Sequence of chain 1.A:
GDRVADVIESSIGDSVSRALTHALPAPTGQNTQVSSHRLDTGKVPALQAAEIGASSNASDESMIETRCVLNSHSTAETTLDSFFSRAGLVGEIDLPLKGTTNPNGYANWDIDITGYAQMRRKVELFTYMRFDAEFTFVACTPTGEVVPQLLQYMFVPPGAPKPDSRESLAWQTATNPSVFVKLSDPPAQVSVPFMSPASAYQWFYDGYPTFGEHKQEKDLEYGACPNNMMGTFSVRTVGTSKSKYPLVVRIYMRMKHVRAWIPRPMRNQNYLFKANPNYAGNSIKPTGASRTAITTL

Binding-site contacts:
Ligand atom CAG contacts residue TRP203 of chain 1.A at 3.6 Å (hydrophobic).
Ligand atom CAD contacts residue ASP112 of chain 1.A at 3.7 Å.
Ligand atom CAP contacts residue PHE135 of chain 1.A at 3.6 Å (hydrophobic).
Ligand atom CAC contacts residue PHE137 of chain 1.A at 3.8 Å (hydrophobic).
Ligand atom CAF contacts residue ASP112 of chain 1.A at 3.6 Å.
Ligand atom CAG contacts residue GLN202 of chain 1.A at 3.5 Å.
Ligand atom CAS contacts residue TYR201 of chain 1.A at 3.7 Å (hydrophobic).
Ligand atom CAL contacts residue PHE155 of chain 1.A at 3.7 Å (hydrophobic).
Ligand atom CAP contacts residue ILE111 of chain 1.A at 3.6 Å (hydrophobic).
Ligand atom CAG contacts residue ASN228 of chain 1.A at 3.2 Å.
Ligand atom OAW contacts residue ILE111 of chain 1.A at 3.9 Å.
Ligand atom CAI contacts residue PHE135 of chain 1.A at 3.7 Å (hydrophobic).
Ligand atom NBB contacts residue TRP203 of chain 1.A at 3.9 Å.
Ligand atom NAT contacts residue PHE155 of chain 1.A at 3.9 Å.
Ligand atom CAH contacts residue PHE155 of chain 1.A at 3.7 Å (hydrophobic).
Ligand atom CAA contacts residue VAL179 of chain 1.A at 3.3 Å (hydrophobic).
Ligand atom CAK contacts residue PHE135 of chain 1.A at 3.6 Å (hydrophobic).
Ligand atom CAC contacts residue PHE233 of chain 1.A at 3.9 Å (hydrophobic).
Ligand atom CAE contacts residue GLN202 of chain 1.A at 3.4 Å.
Ligand atom CAS contacts residue TRP203 of chain 1.A at 3.5 Å (hydrophobic).
Ligand atom CAR contacts residue TYR201 of chain 1.A at 3.5 Å (hydrophobic).
Ligand atom CAE contacts residue ASN228 of chain 1.A at 3.4 Å.
Ligand atom OAW contacts residue MET195 of chain 1.A at 3.3 Å.
Ligand atom CAL contacts residue PRO177 of chain 1.A at 3.7 Å (hydrophobic).
Ligand atom CAN contacts residue ILE111 of chain 1.A at 3.8 Å (hydrophobic).
Ligand atom CAF contacts residue TRP203 of chain 1.A at 3.8 Å (hydrophobic).
Ligand atom NBC contacts residue TRP203 of chain 1.A at 3.2 Å.
Ligand atom OAB contacts residue ILE113 of chain 1.A at 3.2 Å (h-bond).
Ligand atom CBA contacts residue TRP203 of chain 1.A at 3.3 Å (hydrophobic).
Ligand atom CAS contacts residue ASN228 of chain 1.A at 3.7 Å.
Ligand atom CBA contacts residue ASN228 of chain 1.A at 3.8 Å.
Ligand atom CAD contacts residue THR114 of chain 1.A at 3.6 Å.
Ligand atom CAX contacts residue TRP203 of chain 1.A at 3.5 Å (hydrophobic).
Ligand atom CAJ contacts residue PHE155 of chain 1.A at 3.8 Å (hydrophobic).
Ligand atom CAA contacts residue TYR153 of chain 1.A at 3.7 Å (hydrophobic).
Ligand atom CAA contacts residue PRO177 of chain 1.A at 3.3 Å (hydrophobic).
Ligand atom OAB contacts residue ASP112 of chain 1.A at 3.6 Å.
Ligand atom CAA contacts residue SER178 of chain 1.A at 3.5 Å.
Ligand atom CAI contacts residue VAL192 of chain 1.A at 3.9 Å (hydrophobic).
Ligand atom OAB contacts residue TRP203 of chain 1.A at 3.8 Å.

This small molecule binds to this protein.
Small molecule (SMILES): CCO/N=C/c1ccc(OCCCCCN2CCN(c3ccncc3)C2=O)cc1

Sequence of chain 2.C:
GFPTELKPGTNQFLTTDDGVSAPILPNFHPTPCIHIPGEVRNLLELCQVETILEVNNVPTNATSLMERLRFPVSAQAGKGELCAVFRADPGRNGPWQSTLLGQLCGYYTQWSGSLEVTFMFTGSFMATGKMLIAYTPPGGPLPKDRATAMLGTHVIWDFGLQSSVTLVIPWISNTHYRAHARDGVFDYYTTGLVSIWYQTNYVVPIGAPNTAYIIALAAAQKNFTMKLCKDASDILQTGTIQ

Sequence of chain 1.C:
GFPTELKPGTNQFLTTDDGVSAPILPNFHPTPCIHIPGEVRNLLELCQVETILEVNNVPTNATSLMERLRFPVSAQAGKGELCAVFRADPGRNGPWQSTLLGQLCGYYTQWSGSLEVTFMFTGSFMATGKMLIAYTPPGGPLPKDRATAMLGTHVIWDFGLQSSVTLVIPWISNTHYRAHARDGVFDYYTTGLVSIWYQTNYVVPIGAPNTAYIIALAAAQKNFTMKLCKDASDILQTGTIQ